Sequence of chain 1.B:
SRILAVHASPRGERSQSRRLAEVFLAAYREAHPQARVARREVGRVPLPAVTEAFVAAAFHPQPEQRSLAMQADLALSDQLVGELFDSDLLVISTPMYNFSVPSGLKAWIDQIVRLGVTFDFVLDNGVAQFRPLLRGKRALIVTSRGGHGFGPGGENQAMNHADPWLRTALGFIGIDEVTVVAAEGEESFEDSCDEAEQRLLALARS

Sequence of chain 1.A:
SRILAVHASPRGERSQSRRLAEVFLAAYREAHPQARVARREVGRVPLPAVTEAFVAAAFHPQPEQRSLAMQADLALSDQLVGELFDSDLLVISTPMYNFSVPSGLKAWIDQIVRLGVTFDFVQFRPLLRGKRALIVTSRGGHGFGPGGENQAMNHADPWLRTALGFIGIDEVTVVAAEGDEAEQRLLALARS

Binding-site contacts:
Ligand atom C5 contacts residue FMN1 of chain 1.C at 3.4 Å.
Ligand atom CHX contacts residue MET160 of chain 1.A at 3.9 Å (hydrophobic).
Ligand atom C6 contacts residue FMN1 of chain 1.C at 3.4 Å.
Ligand atom C1 contacts residue FMN1 of chain 1.C at 3.3 Å.
Ligand atom C6' contacts residue FMN1 of chain 1.C at 3.8 Å.
Ligand atom N1 contacts residue PHE131 of chain 1.B at 3.7 Å.
Ligand atom CHX contacts residue ASN157 of chain 1.A at 2.7 Å.
Ligand atom C4 contacts residue ASN99 of chain 1.A at 3.7 Å.
Ligand atom CHX contacts residue PHE151 of chain 1.A at 4.0 Å (hydrophobic).
Ligand atom C3' contacts residue PHE100 of chain 1.A at 3.9 Å (hydrophobic).
Ligand atom C6 contacts residue PHE173 of chain 1.B at 3.6 Å (hydrophobic).
Ligand atom N10 contacts residue ASN157 of chain 1.A at 3.2 Å (h-bond).
Ligand atom C2' contacts residue PHE100 of chain 1.A at 3.5 Å (hydrophobic).
Ligand atom O contacts residue PHE131 of chain 1.B at 3.8 Å.
Ligand atom O contacts residue FMN1 of chain 1.C at 3.5 Å (h-bond).
Ligand atom C1' contacts residue FMN1 of chain 1.C at 3.7 Å.
Ligand atom C5 contacts residue VAL114 of chain 1.B at 4.0 Å (hydrophobic).
Ligand atom C6' contacts residue PHE131 of chain 1.B at 3.1 Å (hydrophobic).
Ligand atom C3 contacts residue FMN1 of chain 1.C at 3.3 Å.
Ligand atom C contacts residue FMN1 of chain 1.C at 3.4 Å.
Ligand atom C5' contacts residue PHE131 of chain 1.B at 3.6 Å (hydrophobic).
Ligand atom OXT contacts residue FMN1 of chain 1.C at 3.4 Å.
Ligand atom C4' contacts residue PHE151 of chain 1.A at 3.8 Å (hydrophobic).
Ligand atom C3 contacts residue PHE60 of chain 1.B at 3.8 Å (hydrophobic).
Ligand atom N1' contacts residue PHE173 of chain 1.B at 4.1 Å.
Ligand atom C6' contacts residue GLY148 of chain 1.A at 3.8 Å.
Ligand atom N1 contacts residue FMN1 of chain 1.C at 3.4 Å.
Ligand atom N1' contacts residue FMN1 of chain 1.C at 3.3 Å (h-bond).
Ligand atom C5' contacts residue GLY148 of chain 1.A at 3.8 Å.
Ligand atom C2' contacts residue PHE173 of chain 1.B at 3.6 Å (hydrophobic).
Ligand atom C3' contacts residue PHE151 of chain 1.A at 3.7 Å (hydrophobic).
Ligand atom C4 contacts residue FMN1 of chain 1.C at 3.4 Å.
Ligand atom N1' contacts residue PHE131 of chain 1.B at 4.0 Å.
Ligand atom C2' contacts residue PHE151 of chain 1.A at 4.0 Å (hydrophobic).
Ligand atom C5 contacts residue PHE173 of chain 1.B at 3.7 Å (hydrophobic).
Ligand atom C1' contacts residue PHE131 of chain 1.B at 3.5 Å (hydrophobic).
Ligand atom CHZ contacts residue ASN157 of chain 1.A at 3.2 Å.
Ligand atom O contacts residue GLY147 of chain 1.A at 4.0 Å.
Ligand atom C2 contacts residue FMN1 of chain 1.C at 3.4 Å.
Ligand atom C5 contacts residue ASN99 of chain 1.A at 3.2 Å.

A small-molecule ligand and the protein it binds are described below.
Small molecule (SMILES): CN(C)c1ccc(/N=N/c2ccccc2C(=O)O)cc1